Binding-site contacts:
Ligand atom O contacts residue DLE4 of chain 1.F at 3.2 Å.
Ligand atom CA contacts residue ALA5 of chain 1.F at 3.3 Å (hydrophobic).
Ligand atom CA contacts residue DVA6 of chain 1.F at 3.2 Å.
Ligand atom CB contacts residue TRP9 of chain 1.F at 3.3 Å (hydrophobic).
Ligand atom O contacts residue TRP11 of chain 1.F at 3.3 Å.
Ligand atom N contacts residue DVA6 of chain 1.F at 3.0 Å (h-bond).
Ligand atom CA contacts residue TRP9 of chain 1.F at 3.2 Å (hydrophobic).
Ligand atom N contacts residue ALA3 of chain 1.F at 2.9 Å (h-bond).
Ligand atom O contacts residue TRP11 of chain 1.F at 3.0 Å (h-bond).
Ligand atom O contacts residue DLE4 of chain 1.F at 2.9 Å (h-bond).
Ligand atom O contacts residue TRP9 of chain 1.F at 2.8 Å (h-bond).
Ligand atom N contacts residue DLE14 of chain 1.F at 2.9 Å (h-bond).
Ligand atom O contacts residue DVA8 of chain 1.F at 2.9 Å (h-bond).
Ligand atom O contacts residue DVA8 of chain 1.F at 3.2 Å.
Ligand atom O contacts residue VAL7 of chain 1.F at 3.3 Å.
Ligand atom O contacts residue DVA6 of chain 1.F at 2.9 Å (h-bond).
Ligand atom O contacts residue DLE14 of chain 1.F at 2.8 Å (h-bond).
Ligand atom O contacts residue VAL7 of chain 1.F at 2.9 Å (h-bond).
Ligand atom O contacts residue TRP13 of chain 1.F at 3.3 Å (h-bond).
Ligand atom N contacts residue DLE4 of chain 1.F at 2.8 Å (h-bond).
Ligand atom N contacts residue DLE12 of chain 1.F at 2.9 Å (h-bond).
Ligand atom N contacts residue TRP9 of chain 1.F at 2.9 Å (h-bond).
Ligand atom N contacts residue DLE10 of chain 1.F at 2.9 Å (h-bond).
Ligand atom N contacts residue TRP11 of chain 1.F at 2.8 Å (h-bond).
Ligand atom N contacts residue FVA1 of chain 1.F at 2.8 Å (h-bond).
Ligand atom O contacts residue DLE10 of chain 1.F at 2.9 Å (h-bond).
Ligand atom CA contacts residue DLE4 of chain 1.F at 3.3 Å.
Ligand atom N contacts residue VAL7 of chain 1.F at 2.8 Å (h-bond).
Ligand atom O contacts residue ETA16 of chain 1.F at 2.8 Å (h-bond).
Ligand atom O contacts residue ALA3 of chain 1.F at 2.9 Å (h-bond).
Ligand atom CD1 contacts residue TRP11 of chain 1.F at 3.3 Å (hydrophobic).
Ligand atom O contacts residue ALA5 of chain 1.F at 2.9 Å (h-bond).
Ligand atom O contacts residue TRP13 of chain 1.F at 2.9 Å (h-bond).
Ligand atom O contacts residue FVA1 of chain 1.F at 2.8 Å (h-bond).
Ligand atom N contacts residue TRP13 of chain 1.F at 3.0 Å (h-bond).
Ligand atom N contacts residue DVA8 of chain 1.F at 2.8 Å (h-bond).
Ligand atom CA contacts residue ALA3 of chain 1.F at 3.4 Å (hydrophobic).
Ligand atom N contacts residue ALA5 of chain 1.F at 2.8 Å (h-bond).
Ligand atom O contacts residue DLE12 of chain 1.F at 2.9 Å (h-bond).
Ligand atom CA contacts residue DLE10 of chain 1.F at 3.3 Å.

Sequence of chain 1.F:
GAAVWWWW

A small-molecule ligand and the protein it binds are described below.
Small molecule (SMILES): CC(C)C[C@@H](NC(=O)[C@H](C)NC(=O)CNC(=O)[C@@H](NC=O)C(C)C)C(=O)N[C@@H](C)C(=O)N[C@@H](C(=O)N[C@H](C(=O)N[C@@H](C(=O)N[C@@H](CC1=c2ccccc2=NC1)C(=O)N[C@H](CC(C)C)C(=O)N[C@@H](CC1=CN=C2CC=CC=C12)C(=O)N[C@H](CC(C)C)C(=O)N[C@@H](CC1=c2ccccc2=NC1)C(=O)N[C@H](CC(C)C)C(=O)N[C@@H](CC1=CN=C2C=CC=C[C@@H]12)C(=O)NCCO)C(C)C)C(C)C)C(C)C